Binding-site contacts:
Ligand atom O5 contacts residue ASN67 of chain 1.E at 2.4 Å (h-bond).
Ligand atom C1 contacts residue ASN67 of chain 1.E at 1.4 Å.
Ligand atom N2 contacts residue ASN67 of chain 1.E at 2.7 Å (h-bond).
Ligand atom C5 contacts residue ASN67 of chain 1.E at 3.6 Å.
Ligand atom C8 contacts residue ARG58 of chain 1.E at 4.2 Å.
Ligand atom C4 contacts residue ASN67 of chain 1.E at 4.0 Å.
Ligand atom O5 contacts residue SER69 of chain 1.E at 4.5 Å.
Ligand atom C7 contacts residue ASN67 of chain 1.E at 3.1 Å.
Ligand atom C8 contacts residue ASN67 of chain 1.E at 4.3 Å.
Ligand atom C2 contacts residue ASN67 of chain 1.E at 2.1 Å.
Ligand atom O7 contacts residue ASN67 of chain 1.E at 3.1 Å (h-bond).
Ligand atom C3 contacts residue ASN67 of chain 1.E at 3.6 Å.

A small-molecule ligand and the protein it binds are described below.
Small molecule (SMILES): CC(=O)N[C@@H]1[C@@H](O)[C@H](O)[C@@H](CO)O[C@H]1O

Sequence of chain 1.E:
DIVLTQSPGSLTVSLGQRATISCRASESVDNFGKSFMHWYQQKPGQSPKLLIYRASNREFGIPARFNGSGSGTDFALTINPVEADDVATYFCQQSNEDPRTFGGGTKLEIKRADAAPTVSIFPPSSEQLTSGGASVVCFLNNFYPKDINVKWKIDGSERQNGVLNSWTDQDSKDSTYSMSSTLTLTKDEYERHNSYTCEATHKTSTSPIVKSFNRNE